This small molecule binds to this protein.
Small molecule (SMILES): CC(=O)N[C@H]1[C@H](O[C@H]2[C@H](O)[C@@H](NC(C)=O)CO[C@@H]2CO)O[C@H](CO)[C@@H](O[C@@H]2O[C@H](CO)[C@@H](O)[C@H](O[C@H]3O[C@H](CO)[C@@H](O)[C@H](O)[C@@H]3O)[C@@H]2O)[C@@H]1O

Binding-site contacts:
Ligand atom C6 contacts residue ASN444 of chain 1.A at 3.8 Å.
Ligand atom C8 contacts residue SER232 of chain 1.A at 3.5 Å.
Ligand atom N2 contacts residue ASP230 of chain 1.A at 2.7 Å (salt-bridge).
Ligand atom C8 contacts residue LYS204 of chain 1.A at 3.2 Å.
Ligand atom C8 contacts residue ASP230 of chain 1.A at 3.8 Å.
Ligand atom C8 contacts residue TYR446 of chain 1.A at 3.9 Å (hydrophobic).
Ligand atom O7 contacts residue LEU228 of chain 1.A at 3.4 Å.
Ligand atom C2 contacts residue ASP230 of chain 1.A at 3.4 Å.
Ligand atom C7 contacts residue ASP230 of chain 1.A at 3.7 Å.
Ligand atom O6 contacts residue TYR269 of chain 1.A at 3.7 Å.
Ligand atom C7 contacts residue ASN271 of chain 1.A at 3.8 Å.
Ligand atom C7 contacts residue SER232 of chain 1.A at 4.0 Å.
Ligand atom O7 contacts residue PHE445 of chain 1.A at 2.9 Å (h-bond).
Ligand atom O6 contacts residue ASP440 of chain 1.A at 3.2 Å (salt-bridge).
Ligand atom C7 contacts residue PHE445 of chain 1.A at 3.9 Å (hydrophobic).
Ligand atom O4 contacts residue PHE206 of chain 1.A at 3.5 Å.
Ligand atom C1 contacts residue ASN271 of chain 1.A at 1.5 Å.
Ligand atom C1 contacts residue ASP230 of chain 1.A at 3.6 Å.
Ligand atom C5 contacts residue ASN271 of chain 1.A at 3.7 Å.
Ligand atom O3 contacts residue ASN444 of chain 1.A at 4.0 Å.
Ligand atom C8 contacts residue LEU228 of chain 1.A at 3.7 Å (hydrophobic).
Ligand atom C3 contacts residue ASP230 of chain 1.A at 3.6 Å.
Ligand atom N2 contacts residue LEU228 of chain 1.A at 3.9 Å.
Ligand atom O7 contacts residue LYS204 of chain 1.A at 4.0 Å.
Ligand atom C6 contacts residue HIS442 of chain 1.A at 3.1 Å.
Ligand atom O5 contacts residue ASN271 of chain 1.A at 2.4 Å (h-bond).
Ligand atom C7 contacts residue LEU228 of chain 1.A at 3.4 Å (hydrophobic).
Ligand atom O7 contacts residue ASN444 of chain 1.A at 3.1 Å (h-bond).
Ligand atom C2 contacts residue ASN271 of chain 1.A at 2.5 Å.
Ligand atom O6 contacts residue HIS442 of chain 1.A at 3.7 Å.
Ligand atom O6 contacts residue HIS442 of chain 1.A at 3.3 Å (h-bond).
Ligand atom C6 contacts residue SER443 of chain 1.A at 3.7 Å.
Ligand atom N2 contacts residue ASN271 of chain 1.A at 3.0 Å (h-bond).
Ligand atom O4 contacts residue LEU228 of chain 1.A at 4.0 Å.
Ligand atom C8 contacts residue SER208 of chain 1.A at 3.2 Å.
Ligand atom C3 contacts residue ASN271 of chain 1.A at 3.8 Å.
Ligand atom N2 contacts residue SER232 of chain 1.A at 3.9 Å.
Ligand atom C8 contacts residue PHE445 of chain 1.A at 3.7 Å (hydrophobic).
Ligand atom O7 contacts residue TYR446 of chain 1.A at 3.6 Å.
Ligand atom C8 contacts residue PHE206 of chain 1.A at 3.9 Å (hydrophobic).

Sequence of chain 1.A:
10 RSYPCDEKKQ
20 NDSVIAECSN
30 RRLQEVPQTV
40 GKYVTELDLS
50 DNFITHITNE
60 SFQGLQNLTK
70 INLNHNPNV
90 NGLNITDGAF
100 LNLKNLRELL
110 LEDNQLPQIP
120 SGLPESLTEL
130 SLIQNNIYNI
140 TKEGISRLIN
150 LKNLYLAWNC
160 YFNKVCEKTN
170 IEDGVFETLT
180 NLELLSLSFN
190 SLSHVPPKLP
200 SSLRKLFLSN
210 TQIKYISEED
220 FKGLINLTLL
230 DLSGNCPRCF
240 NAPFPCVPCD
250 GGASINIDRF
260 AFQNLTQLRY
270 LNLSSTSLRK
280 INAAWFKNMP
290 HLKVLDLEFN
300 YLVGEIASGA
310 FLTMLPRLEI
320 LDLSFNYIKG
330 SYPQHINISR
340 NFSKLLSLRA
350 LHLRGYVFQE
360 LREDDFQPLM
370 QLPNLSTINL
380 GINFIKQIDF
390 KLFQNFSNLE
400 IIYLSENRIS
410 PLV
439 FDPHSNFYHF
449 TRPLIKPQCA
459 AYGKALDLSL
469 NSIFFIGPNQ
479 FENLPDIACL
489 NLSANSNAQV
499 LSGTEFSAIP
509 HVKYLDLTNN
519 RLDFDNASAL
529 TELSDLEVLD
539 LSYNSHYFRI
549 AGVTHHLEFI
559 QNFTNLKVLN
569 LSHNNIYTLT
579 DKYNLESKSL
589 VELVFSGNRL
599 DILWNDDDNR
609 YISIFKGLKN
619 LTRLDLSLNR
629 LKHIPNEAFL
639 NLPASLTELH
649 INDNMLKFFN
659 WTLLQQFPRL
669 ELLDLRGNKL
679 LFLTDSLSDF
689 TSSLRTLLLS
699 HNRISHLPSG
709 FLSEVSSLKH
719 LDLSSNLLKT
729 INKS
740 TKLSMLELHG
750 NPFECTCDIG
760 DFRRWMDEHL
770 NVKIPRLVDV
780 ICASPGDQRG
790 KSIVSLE